Binding-site contacts:
Ligand atom C8 contacts residue ILE44 of chain 1.A at 3.8 Å (hydrophobic).
Ligand atom C3 contacts residue CYS113 of chain 1.A at 3.3 Å (hydrophobic).
Ligand atom C1 contacts residue GLN111 of chain 1.A at 2.9 Å.
Ligand atom C1 contacts residue CYS113 of chain 1.A at 3.7 Å (hydrophobic).
Ligand atom N23 contacts residue LYS64 of chain 1.A at 2.3 Å (salt-bridge).
Ligand atom N2 contacts residue CYS113 of chain 1.A at 2.7 Å (h-bond).
Ligand atom C21 contacts residue LYS64 of chain 1.A at 3.1 Å.
Ligand atom C25 contacts residue LYS64 of chain 1.A at 3.4 Å.
Ligand atom C1 contacts residue LEU95 of chain 1.A at 3.7 Å (hydrophobic).
Ligand atom C20 contacts residue THR110 of chain 1.A at 3.7 Å.
Ligand atom C10 contacts residue PHE164 of chain 1.A at 3.6 Å (hydrophobic).
Ligand atom C8 contacts residue PHE164 of chain 1.A at 3.3 Å (hydrophobic).
Ligand atom C14 contacts residue ILE44 of chain 1.A at 3.6 Å (hydrophobic).
Ligand atom N23 contacts residue ASP175 of chain 1.A at 3.6 Å.
Ligand atom C28 contacts residue ASN162 of chain 1.A at 3.1 Å.
Ligand atom C1 contacts residue ALA62 of chain 1.A at 3.7 Å (hydrophobic).
Ligand atom C10 contacts residue ILE44 of chain 1.A at 3.6 Å (hydrophobic).
Ligand atom C4 contacts residue PHE164 of chain 1.A at 3.5 Å (hydrophobic).
Ligand atom C6 contacts residue GLN111 of chain 1.A at 3.8 Å.
Ligand atom C6 contacts residue THR110 of chain 1.A at 3.6 Å.
Ligand atom C19 contacts residue THR110 of chain 1.A at 3.4 Å.
Ligand atom C18 contacts residue ALA62 of chain 1.A at 3.3 Å (hydrophobic).
Ligand atom C13 contacts residue ILE44 of chain 1.A at 3.7 Å (hydrophobic).
Ligand atom O29 contacts residue ASN162 of chain 1.A at 3.5 Å (h-bond).
Ligand atom O7 contacts residue PHE164 of chain 1.A at 3.0 Å.
Ligand atom C1 contacts residue THR110 of chain 1.A at 3.7 Å.
Ligand atom N24 contacts residue ASP175 of chain 1.A at 3.2 Å.
Ligand atom N2 contacts residue GLN111 of chain 1.A at 3.7 Å.
Ligand atom N24 contacts residue LYS64 of chain 1.A at 2.6 Å (salt-bridge).
Ligand atom C27 contacts residue ASP175 of chain 1.A at 3.4 Å.
Ligand atom N15 contacts residue ILE44 of chain 1.A at 3.3 Å.
Ligand atom O29 contacts residue GLY47 of chain 1.A at 3.7 Å.
Ligand atom C5 contacts residue ALA62 of chain 1.A at 3.8 Å (hydrophobic).
Ligand atom N16 contacts residue VAL52 of chain 1.A at 3.7 Å.
Ligand atom C17 contacts residue VAL52 of chain 1.A at 3.8 Å (hydrophobic).
Ligand atom C20 contacts residue LYS64 of chain 1.A at 3.7 Å.
Ligand atom N2 contacts residue TRP112 of chain 1.A at 3.4 Å.
Ligand atom N23 contacts residue GLU82 of chain 1.A at 3.0 Å (salt-bridge).
Ligand atom C6 contacts residue ALA62 of chain 1.A at 3.3 Å (hydrophobic).
Ligand atom C22 contacts residue LYS64 of chain 1.A at 3.7 Å.

Sequence of chain 1.A:
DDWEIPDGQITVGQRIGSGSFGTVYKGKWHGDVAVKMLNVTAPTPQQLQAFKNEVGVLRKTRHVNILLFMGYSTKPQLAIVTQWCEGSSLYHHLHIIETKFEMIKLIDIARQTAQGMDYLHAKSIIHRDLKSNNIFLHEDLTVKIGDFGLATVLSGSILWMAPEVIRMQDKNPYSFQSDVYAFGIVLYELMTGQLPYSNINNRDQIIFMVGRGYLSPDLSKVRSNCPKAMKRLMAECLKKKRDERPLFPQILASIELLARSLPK

A protein and the small-molecule ligand that binds it are described below.
Small molecule (SMILES): OCCCc1n[nH]c2cccc(Nc3c(-c4ncccn4)oc4cnccc34)c12